Sequence of chain 1.A:
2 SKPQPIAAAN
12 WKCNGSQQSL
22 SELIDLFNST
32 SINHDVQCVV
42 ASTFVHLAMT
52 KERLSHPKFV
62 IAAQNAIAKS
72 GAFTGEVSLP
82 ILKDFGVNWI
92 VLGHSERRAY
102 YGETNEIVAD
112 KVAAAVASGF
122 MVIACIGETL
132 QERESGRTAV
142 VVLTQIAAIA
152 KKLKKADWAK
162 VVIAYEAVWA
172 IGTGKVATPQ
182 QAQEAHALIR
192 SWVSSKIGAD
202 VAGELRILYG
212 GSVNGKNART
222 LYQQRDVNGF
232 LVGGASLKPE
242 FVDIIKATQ

Binding-site contacts:
Ligand atom O3P contacts residue SER213 of chain 1.A at 2.7 Å (h-bond).
Ligand atom O2P contacts residue VAL214 of chain 1.A at 4.2 Å.
Ligand atom O2 contacts residue GLU167 of chain 1.A at 3.4 Å (salt-bridge).
Ligand atom C1 contacts residue GLU167 of chain 1.A at 3.3 Å.
Ligand atom O3P contacts residue GLY212 of chain 1.A at 3.6 Å.
Ligand atom P contacts residue GLY235 of chain 1.A at 3.7 Å.
Ligand atom O1 contacts residue GLY211 of chain 1.A at 4.0 Å.
Ligand atom C2 contacts residue LEU232 of chain 1.A at 4.0 Å (hydrophobic).
Ligand atom O2P contacts residue LEU232 of chain 1.A at 4.4 Å.
Ligand atom P contacts residue ILE172 of chain 1.A at 4.4 Å.
Ligand atom O1 contacts residue GLY212 of chain 1.A at 4.1 Å.
Ligand atom C2 contacts residue GLY212 of chain 1.A at 3.7 Å.
Ligand atom C2 contacts residue ILE172 of chain 1.A at 4.0 Å (hydrophobic).
Ligand atom O2P contacts residue GLY235 of chain 1.A at 3.6 Å.
Ligand atom C2 contacts residue LYS13 of chain 1.A at 4.2 Å.
Ligand atom P contacts residue SER213 of chain 1.A at 3.8 Å.
Ligand atom C1 contacts residue LYS13 of chain 1.A at 3.8 Å.
Ligand atom O1 contacts residue ILE172 of chain 1.A at 3.5 Å.
Ligand atom O2P contacts residue GLY234 of chain 1.A at 2.8 Å (h-bond).
Ligand atom O2P contacts residue SER213 of chain 1.A at 3.7 Å.
Ligand atom C1 contacts residue ILE172 of chain 1.A at 3.6 Å (hydrophobic).
Ligand atom O3P contacts residue ILE172 of chain 1.A at 3.8 Å.
Ligand atom C1 contacts residue HIS95 of chain 1.A at 3.7 Å.
Ligand atom C2 contacts residue GLY211 of chain 1.A at 4.3 Å.
Ligand atom O1 contacts residue LEU232 of chain 1.A at 4.0 Å.
Ligand atom O2 contacts residue HIS95 of chain 1.A at 2.8 Å (h-bond).
Ligand atom O4P contacts residue GLY235 of chain 1.A at 2.8 Å (h-bond).
Ligand atom O2 contacts residue LYS13 of chain 1.A at 2.9 Å (salt-bridge).
Ligand atom C2 contacts residue GLY234 of chain 1.A at 4.1 Å.
Ligand atom O1 contacts residue HIS95 of chain 1.A at 3.9 Å.
Ligand atom O2P contacts residue VAL233 of chain 1.A at 3.9 Å.
Ligand atom O4P contacts residue GLY234 of chain 1.A at 3.4 Å.
Ligand atom O1P contacts residue LYS13 of chain 1.A at 3.3 Å (salt-bridge).
Ligand atom O4P contacts residue LYS13 of chain 1.A at 4.2 Å.
Ligand atom O2 contacts residue ILE172 of chain 1.A at 3.7 Å.
Ligand atom O1P contacts residue ILE172 of chain 1.A at 4.0 Å.
Ligand atom O1P contacts residue GLY234 of chain 1.A at 3.5 Å (h-bond).
Ligand atom O1 contacts residue GLU167 of chain 1.A at 2.5 Å (salt-bridge).
Ligand atom O3P contacts residue ALA171 of chain 1.A at 4.2 Å.
Ligand atom P contacts residue GLY234 of chain 1.A at 3.6 Å.

The small molecule below binds the protein below.
Small molecule (SMILES): O=C(O)COP(=O)(O)O